Binding-site contacts:
Ligand atom N contacts residue GLN219 of chain 1.A at 4.5 Å.
Ligand atom N contacts residue SER217 of chain 1.A at 2.7 Å (h-bond).
Ligand atom CA contacts residue PRO193 of chain 1.A at 4.0 Å (hydrophobic).
Ligand atom C contacts residue TYR196 of chain 1.A at 4.0 Å (hydrophobic).
Ligand atom N contacts residue DAL1 of chain 1.D at 3.6 Å.
Ligand atom C contacts residue GLU129 of chain 1.A at 3.9 Å.
Ligand atom N contacts residue ASP218 of chain 1.A at 3.5 Å (salt-bridge).
Ligand atom CB contacts residue DAL1 of chain 1.D at 3.2 Å.
Ligand atom CB contacts residue ASN192 of chain 1.A at 3.6 Å.
Ligand atom N contacts residue PRO193 of chain 1.A at 4.4 Å.
Ligand atom O contacts residue ASP218 of chain 1.A at 4.1 Å.
Ligand atom O contacts residue GLN219 of chain 1.A at 3.1 Å (h-bond).
Ligand atom O contacts residue SER72 of chain 1.A at 3.7 Å.
Ligand atom CB contacts residue ILE133 of chain 1.A at 3.7 Å (hydrophobic).
Ligand atom CA contacts residue GLU129 of chain 1.A at 3.7 Å.
Ligand atom CA contacts residue MSE155 of chain 1.A at 4.5 Å.
Ligand atom CA contacts residue SER217 of chain 1.A at 3.6 Å.
Ligand atom C contacts residue DAL1 of chain 1.D at 1.3 Å.
Ligand atom CB contacts residue MSE155 of chain 1.A at 3.5 Å.
Ligand atom C contacts residue MSE155 of chain 1.A at 3.7 Å.
Ligand atom CA contacts residue DAL1 of chain 1.D at 2.4 Å.
Ligand atom O contacts residue GLU129 of chain 1.A at 3.7 Å.
Ligand atom CB contacts residue SER217 of chain 1.A at 4.1 Å.
Ligand atom C contacts residue GLN219 of chain 1.A at 3.9 Å.
Ligand atom C contacts residue ASN192 of chain 1.A at 3.6 Å.
Ligand atom O contacts residue DAL1 of chain 1.D at 2.3 Å (h-bond).
Ligand atom CB contacts residue PRO193 of chain 1.A at 4.2 Å (hydrophobic).
Ligand atom O contacts residue MSE155 of chain 1.A at 3.5 Å (h-bond).
Ligand atom N contacts residue TYR196 of chain 1.A at 4.0 Å.
Ligand atom CA contacts residue TYR196 of chain 1.A at 4.0 Å (hydrophobic).
Ligand atom CA contacts residue ASN192 of chain 1.A at 3.3 Å.
Ligand atom N contacts residue GLU129 of chain 1.A at 2.7 Å (salt-bridge).

The small molecule below binds the protein below.
Small molecule (SMILES): C[C@@H](N)C(=O)O

Sequence of chain 1.A:
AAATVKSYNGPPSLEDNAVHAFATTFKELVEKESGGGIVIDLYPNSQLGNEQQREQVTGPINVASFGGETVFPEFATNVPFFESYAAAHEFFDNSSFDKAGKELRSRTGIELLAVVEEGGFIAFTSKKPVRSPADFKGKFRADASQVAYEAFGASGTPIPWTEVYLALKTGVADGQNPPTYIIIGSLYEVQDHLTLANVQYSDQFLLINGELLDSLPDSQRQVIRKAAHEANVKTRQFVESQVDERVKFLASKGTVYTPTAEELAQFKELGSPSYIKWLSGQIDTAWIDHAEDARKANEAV